Sequence of chain 1.A:
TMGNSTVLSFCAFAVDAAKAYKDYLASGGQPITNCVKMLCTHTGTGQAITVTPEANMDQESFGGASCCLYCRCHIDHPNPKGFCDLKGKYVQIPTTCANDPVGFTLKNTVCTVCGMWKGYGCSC

A protein and the small-molecule ligand that binds it are described below.
Small molecule (SMILES): Nc1ccc2ccccc2n1

Binding-site contacts:
Ligand atom C4 contacts residue MET57 of chain 1.A at 4.2 Å (hydrophobic).
Ligand atom C9 contacts residue HIS42 of chain 1.A at 4.0 Å.
Ligand atom N11 contacts residue HIS42 of chain 1.A at 3.3 Å.
Ligand atom N11 contacts residue GLU60 of chain 1.A at 2.9 Å (salt-bridge).
Ligand atom C9 contacts residue GLU60 of chain 1.A at 3.7 Å.
Ligand atom N1 contacts residue ASN56 of chain 1.A at 4.3 Å.
Ligand atom N1 contacts residue GLU60 of chain 1.A at 3.0 Å (salt-bridge).
Ligand atom N1 contacts residue ASP58 of chain 1.A at 4.5 Å.
Ligand atom C2 contacts residue GLU60 of chain 1.A at 3.4 Å.
Ligand atom C2 contacts residue HIS42 of chain 1.A at 3.4 Å.
Ligand atom C2 contacts residue MET57 of chain 1.A at 3.9 Å (hydrophobic).
Ligand atom C3 contacts residue HIS42 of chain 1.A at 3.9 Å.
Ligand atom N1 contacts residue MET57 of chain 1.A at 3.0 Å (h-bond).
Ligand atom C4 contacts residue HIS42 of chain 1.A at 4.2 Å.
Ligand atom N11 contacts residue GLN59 of chain 1.A at 4.3 Å.
Ligand atom N1 contacts residue HIS42 of chain 1.A at 3.4 Å (h-bond).
Ligand atom C10 contacts residue GLU60 of chain 1.A at 3.8 Å.
Ligand atom C2 contacts residue GLN59 of chain 1.A at 4.1 Å.
Ligand atom C3 contacts residue MET57 of chain 1.A at 3.8 Å (hydrophobic).
Ligand atom C10 contacts residue HIS42 of chain 1.A at 3.6 Å.
Ligand atom C5 contacts residue HIS42 of chain 1.A at 4.1 Å.
Ligand atom N1 contacts residue GLN59 of chain 1.A at 3.1 Å (h-bond).
Ligand atom N1 contacts residue THR95 of chain 1.A at 3.5 Å (h-bond).